Binding-site contacts:
Ligand atom O4 contacts residue GDU1 of chain 1.B at 3.7 Å.
Ligand atom C6 contacts residue GLU242 of chain 1.A at 3.5 Å.
Ligand atom O2F contacts residue GDU1 of chain 1.B at 2.8 Å (h-bond).
Ligand atom O4 contacts residue GLU242 of chain 1.A at 2.7 Å (salt-bridge).
Ligand atom O6 contacts residue PHE175 of chain 1.A at 3.5 Å.
Ligand atom C12 contacts residue LEU268 of chain 1.A at 3.7 Å (hydrophobic).
Ligand atom O3F contacts residue HIS287 of chain 1.A at 3.1 Å (h-bond).
Ligand atom C4 contacts residue HIS172 of chain 1.A at 3.9 Å.
Ligand atom C13 contacts residue GLY174 of chain 1.A at 3.9 Å.
Ligand atom C16 contacts residue PHE175 of chain 1.A at 3.8 Å (hydrophobic).
Ligand atom C6F contacts residue ASP265 of chain 1.A at 3.8 Å.
Ligand atom C2 contacts residue HIS172 of chain 1.A at 3.8 Å.
Ligand atom O2F contacts residue HIS287 of chain 1.A at 2.8 Å (h-bond).
Ligand atom O4F contacts residue ALA282 of chain 1.A at 3.8 Å.
Ligand atom C3 contacts residue TRP239 of chain 1.A at 3.8 Å (hydrophobic).
Ligand atom O4 contacts residue HIS172 of chain 1.A at 2.9 Å (h-bond).
Ligand atom C5 contacts residue TRP239 of chain 1.A at 3.7 Å (hydrophobic).
Ligand atom C11 contacts residue HIS172 of chain 1.A at 3.9 Å.
Ligand atom C6F contacts residue PRO173 of chain 1.A at 4.0 Å (hydrophobic).
Ligand atom C6 contacts residue TYR203 of chain 1.A at 3.7 Å (hydrophobic).
Ligand atom C12 contacts residue GLY174 of chain 1.A at 4.0 Å.
Ligand atom O6 contacts residue TRP239 of chain 1.A at 3.3 Å (h-bond).
Ligand atom O2F contacts residue LYS285 of chain 1.A at 3.9 Å.
Ligand atom C1F contacts residue GDU1 of chain 1.B at 3.8 Å.
Ligand atom C3 contacts residue GDU1 of chain 1.B at 3.6 Å.
Ligand atom C5 contacts residue HIS172 of chain 1.A at 3.9 Å.
Ligand atom O1 contacts residue HIS172 of chain 1.A at 3.4 Å.
Ligand atom O5 contacts residue PHE175 of chain 1.A at 3.8 Å.
Ligand atom C6 contacts residue THR184 of chain 1.A at 3.3 Å.
Ligand atom C3F contacts residue HIS287 of chain 1.A at 3.9 Å.
Ligand atom C4F contacts residue ASP265 of chain 1.A at 3.2 Å.
Ligand atom O6 contacts residue THR184 of chain 1.A at 2.7 Å (h-bond).
Ligand atom C1 contacts residue HIS172 of chain 1.A at 3.8 Å.
Ligand atom C4 contacts residue TRP239 of chain 1.A at 3.6 Å (hydrophobic).
Ligand atom C6 contacts residue TRP239 of chain 1.A at 3.4 Å (hydrophobic).
Ligand atom C4 contacts residue GLU242 of chain 1.A at 3.5 Å.
Ligand atom C2F contacts residue HIS287 of chain 1.A at 3.7 Å.
Ligand atom O4F contacts residue ASP265 of chain 1.A at 2.6 Å (salt-bridge).
Ligand atom O5 contacts residue HIS172 of chain 1.A at 3.1 Å (h-bond).
Ligand atom C2F contacts residue GDU1 of chain 1.B at 3.4 Å.

Sequence of chain 1.A:
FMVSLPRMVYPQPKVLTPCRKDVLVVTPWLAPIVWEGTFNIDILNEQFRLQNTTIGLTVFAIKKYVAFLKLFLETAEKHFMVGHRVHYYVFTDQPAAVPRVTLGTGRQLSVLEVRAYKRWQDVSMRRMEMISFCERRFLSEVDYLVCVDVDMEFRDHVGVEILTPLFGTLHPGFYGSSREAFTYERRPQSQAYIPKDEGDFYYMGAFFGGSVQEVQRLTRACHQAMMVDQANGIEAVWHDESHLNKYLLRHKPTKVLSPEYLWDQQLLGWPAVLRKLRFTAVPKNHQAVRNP

This small molecule binds to this protein.
Small molecule (SMILES): CCCCCCCCO[C@@H]1O[C@H](CO)[C@H](O)C[C@H]1O[C@@H]1O[C@@H](C)[C@@H](O)[C@@H](O)[C@@H]1O